The small molecule below binds the protein below.
Small molecule (SMILES): CCCCCCCO[C@H]1O[C@H](CO)[C@@H](F)[C@H](O)[C@@H]1O

Binding-site contacts:
Ligand atom CAQ contacts residue TYR48 of chain 1.B at 3.8 Å (hydrophobic).
Ligand atom O6 contacts residue ASP54 of chain 1.B at 2.6 Å (salt-bridge).
Ligand atom O3 contacts residue GLN133 of chain 1.B at 3.0 Å (h-bond).
Ligand atom O5 contacts residue ASP47 of chain 1.B at 3.7 Å.
Ligand atom C6 contacts residue PHE1 of chain 1.B at 3.7 Å (hydrophobic).
Ligand atom C5 contacts residue PHE1 of chain 1.B at 3.6 Å (hydrophobic).
Ligand atom C2 contacts residue ILE13 of chain 1.B at 3.9 Å (hydrophobic).
Ligand atom C6 contacts residue ASP54 of chain 1.B at 3.3 Å.
Ligand atom O5 contacts residue PHE1 of chain 1.B at 2.8 Å (h-bond).
Ligand atom C2 contacts residue ASP140 of chain 1.B at 3.9 Å.
Ligand atom O3 contacts residue ASP140 of chain 1.B at 2.7 Å (salt-bridge).
Ligand atom C2 contacts residue PHE1 of chain 1.B at 3.7 Å (hydrophobic).
Ligand atom O6 contacts residue ASP47 of chain 1.B at 2.9 Å (salt-bridge).
Ligand atom C3 contacts residue ASP140 of chain 1.B at 3.3 Å.
Ligand atom CAN contacts residue TYR48 of chain 1.B at 3.7 Å (hydrophobic).
Ligand atom O3 contacts residue PHE142 of chain 1.B at 3.9 Å.
Ligand atom C3 contacts residue GLN133 of chain 1.B at 3.9 Å.
Ligand atom O6 contacts residue ASN46 of chain 1.B at 3.2 Å (h-bond).
Ligand atom C6 contacts residue TYR48 of chain 1.B at 3.7 Å (hydrophobic).
Ligand atom CAQ contacts residue TYR137 of chain 1.B at 3.4 Å (hydrophobic).
Ligand atom C6 contacts residue ASN46 of chain 1.B at 3.2 Å.
Ligand atom C3 contacts residue ASN135 of chain 1.B at 3.9 Å.
Ligand atom C4 contacts residue GLN133 of chain 1.B at 3.8 Å.
Ligand atom C4 contacts residue PHE1 of chain 1.B at 3.9 Å (hydrophobic).
Ligand atom F4 contacts residue GLN133 of chain 1.B at 3.9 Å.
Ligand atom CAP contacts residue TYR48 of chain 1.B at 3.6 Å (hydrophobic).
Ligand atom C4 contacts residue ASN135 of chain 1.B at 4.0 Å.
Ligand atom CAR contacts residue TYR48 of chain 1.B at 3.7 Å (hydrophobic).
Ligand atom O3 contacts residue ASN135 of chain 1.B at 3.3 Å (h-bond).
Ligand atom C5 contacts residue ILE52 of chain 1.B at 3.9 Å (hydrophobic).
Ligand atom C1 contacts residue PHE1 of chain 1.B at 3.5 Å (hydrophobic).
Ligand atom F4 contacts residue ILE52 of chain 1.B at 3.4 Å.
Ligand atom CAO contacts residue TYR48 of chain 1.B at 3.7 Å (hydrophobic).
Ligand atom C6 contacts residue ASP47 of chain 1.B at 3.6 Å.
Ligand atom F4 contacts residue ASN135 of chain 1.B at 3.0 Å.
Ligand atom F4 contacts residue ASP54 of chain 1.B at 3.1 Å.
Ligand atom O2 contacts residue PHE1 of chain 1.B at 2.8 Å (h-bond).
Ligand atom O6 contacts residue PHE1 of chain 1.B at 2.7 Å (h-bond).
Ligand atom O2 contacts residue ILE13 of chain 1.B at 3.7 Å.
Ligand atom C4 contacts residue ASP54 of chain 1.B at 3.3 Å.

Sequence of chain 1.B:
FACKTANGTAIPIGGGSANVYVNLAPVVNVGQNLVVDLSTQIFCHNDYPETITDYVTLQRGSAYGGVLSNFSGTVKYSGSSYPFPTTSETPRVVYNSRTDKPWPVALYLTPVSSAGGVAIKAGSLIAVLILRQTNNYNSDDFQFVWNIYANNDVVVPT